A small-molecule ligand and the protein it binds are described below.
Small molecule (SMILES): Cc1cc(CCCCCOc2ccc(C3=NCCO3)cc2)on1

Sequence of chain 1.C:
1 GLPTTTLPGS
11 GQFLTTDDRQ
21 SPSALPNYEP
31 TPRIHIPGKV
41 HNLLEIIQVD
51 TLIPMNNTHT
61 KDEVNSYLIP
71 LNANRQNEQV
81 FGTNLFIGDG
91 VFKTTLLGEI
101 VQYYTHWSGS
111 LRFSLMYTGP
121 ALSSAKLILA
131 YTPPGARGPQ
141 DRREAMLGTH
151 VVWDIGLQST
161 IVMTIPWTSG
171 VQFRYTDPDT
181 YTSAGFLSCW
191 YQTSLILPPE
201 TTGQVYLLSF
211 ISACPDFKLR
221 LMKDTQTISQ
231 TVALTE

Binding-site contacts:
Ligand atom C4A contacts residue PRO174 of chain 1.A at 3.1 Å (hydrophobic).
Ligand atom C4B contacts residue TYR152 of chain 1.A at 3.8 Å (hydrophobic).
Ligand atom C2A contacts residue PHE186 of chain 1.A at 3.3 Å (hydrophobic).
Ligand atom C3B contacts residue TYR152 of chain 1.A at 3.7 Å (hydrophobic).
Ligand atom C4C contacts residue VAL191 of chain 1.A at 3.0 Å (hydrophobic).
Ligand atom N3A contacts residue ALA24 of chain 1.C at 3.8 Å.
Ligand atom C3B contacts residue VAL188 of chain 1.A at 3.8 Å (hydrophobic).
Ligand atom N3A contacts residue TYR152 of chain 1.A at 3.5 Å.
Ligand atom O1 contacts residue MET221 of chain 1.A at 3.8 Å.
Ligand atom C5A contacts residue ALA150 of chain 1.A at 3.6 Å (hydrophobic).
Ligand atom O1B contacts residue ILE104 of chain 1.A at 3.9 Å.
Ligand atom N3A contacts residue PRO174 of chain 1.A at 3.7 Å.
Ligand atom C3C contacts residue TYR128 of chain 1.A at 3.4 Å (hydrophobic).
Ligand atom C2C contacts residue TYR197 of chain 1.A at 3.7 Å (hydrophobic).
Ligand atom C1B contacts residue TYR128 of chain 1.A at 3.6 Å (hydrophobic).
Ligand atom C1B contacts residue VAL188 of chain 1.A at 3.8 Å (hydrophobic).
Ligand atom C4 contacts residue LEU106 of chain 1.A at 3.9 Å (hydrophobic).
Ligand atom C5A contacts residue VAL176 of chain 1.A at 3.6 Å (hydrophobic).
Ligand atom C1C contacts residue LEU106 of chain 1.A at 3.8 Å (hydrophobic).
Ligand atom C2A contacts residue TYR152 of chain 1.A at 3.6 Å (hydrophobic).
Ligand atom C5B contacts residue PHE186 of chain 1.A at 3.9 Å (hydrophobic).
Ligand atom C6B contacts residue ILE104 of chain 1.A at 3.6 Å (hydrophobic).
Ligand atom C4B contacts residue PHE186 of chain 1.A at 3.6 Å (hydrophobic).
Ligand atom C2B contacts residue VAL188 of chain 1.A at 3.5 Å (hydrophobic).
Ligand atom C1B contacts residue ILE104 of chain 1.A at 4.0 Å (hydrophobic).
Ligand atom C5 contacts residue LEU106 of chain 1.A at 3.8 Å (hydrophobic).
Ligand atom C4C contacts residue VAL188 of chain 1.A at 3.7 Å (hydrophobic).
Ligand atom C2C contacts residue MET221 of chain 1.A at 3.8 Å (hydrophobic).
Ligand atom N3A contacts residue PHE186 of chain 1.A at 4.0 Å.
Ligand atom C1C contacts residue TYR128 of chain 1.A at 3.7 Å (hydrophobic).
Ligand atom C5B contacts residue MET224 of chain 1.A at 3.9 Å (hydrophobic).
Ligand atom C5A contacts residue PHE186 of chain 1.A at 3.5 Å (hydrophobic).
Ligand atom C4 contacts residue TYR197 of chain 1.A at 3.8 Å (hydrophobic).
Ligand atom N2 contacts residue LEU106 of chain 1.A at 3.8 Å.
Ligand atom O1A contacts residue PHE186 of chain 1.A at 3.0 Å.
Ligand atom O1B contacts residue TYR128 of chain 1.A at 3.4 Å (h-bond).
Ligand atom O1 contacts residue LEU106 of chain 1.A at 3.8 Å.
Ligand atom C5C contacts residue VAL191 of chain 1.A at 3.8 Å (hydrophobic).
Ligand atom C6B contacts residue TYR128 of chain 1.A at 3.3 Å (hydrophobic).
Ligand atom C5B contacts residue TYR128 of chain 1.A at 4.0 Å (hydrophobic).

Sequence of chain 1.A:
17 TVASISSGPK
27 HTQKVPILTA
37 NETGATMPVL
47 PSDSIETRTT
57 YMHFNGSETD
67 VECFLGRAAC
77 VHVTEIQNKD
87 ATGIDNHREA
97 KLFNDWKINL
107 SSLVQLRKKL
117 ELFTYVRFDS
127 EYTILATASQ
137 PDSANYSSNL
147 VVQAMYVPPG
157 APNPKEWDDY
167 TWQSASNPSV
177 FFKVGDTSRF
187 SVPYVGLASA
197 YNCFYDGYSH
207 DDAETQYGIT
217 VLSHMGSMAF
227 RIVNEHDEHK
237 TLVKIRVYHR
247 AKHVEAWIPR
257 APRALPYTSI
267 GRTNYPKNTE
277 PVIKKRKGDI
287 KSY